Binding-site contacts:
Ligand atom C3 contacts residue ASN118 of chain 1.A at 3.8 Å.
Ligand atom C6 contacts residue PRO122 of chain 1.A at 4.4 Å (hydrophobic).
Ligand atom C8 contacts residue ASN118 of chain 1.A at 4.3 Å.
Ligand atom C5 contacts residue THR120 of chain 1.A at 3.8 Å.
Ligand atom O5 contacts residue THR120 of chain 1.A at 3.7 Å.
Ligand atom N2 contacts residue NAG1 of chain 1.J at 4.1 Å.
Ligand atom C7 contacts residue ASN118 of chain 1.A at 3.2 Å.
Ligand atom O3 contacts residue NAG1 of chain 1.J at 3.4 Å.
Ligand atom C7 contacts residue ILE156 of chain 1.A at 4.4 Å (hydrophobic).
Ligand atom C4 contacts residue ASN118 of chain 1.A at 4.2 Å.
Ligand atom C3 contacts residue THR120 of chain 1.A at 4.4 Å.
Ligand atom C8 contacts residue SER158 of chain 1.A at 3.8 Å.
Ligand atom C2 contacts residue ASN118 of chain 1.A at 2.4 Å.
Ligand atom O5 contacts residue ASN118 of chain 1.A at 2.4 Å (h-bond).
Ligand atom C8 contacts residue ILE156 of chain 1.A at 3.8 Å (hydrophobic).
Ligand atom N2 contacts residue ASN118 of chain 1.A at 2.8 Å (h-bond).
Ligand atom C6 contacts residue GLY121 of chain 1.A at 4.5 Å.
Ligand atom C1 contacts residue ASN118 of chain 1.A at 1.4 Å.
Ligand atom C6 contacts residue THR120 of chain 1.A at 4.2 Å.
Ligand atom O7 contacts residue HIS220 of chain 1.A at 3.5 Å (h-bond).
Ligand atom C8 contacts residue LEU161 of chain 1.A at 3.9 Å (hydrophobic).
Ligand atom N2 contacts residue THR120 of chain 1.A at 4.5 Å.
Ligand atom C3 contacts residue NAG1 of chain 1.J at 3.6 Å.
Ligand atom C5 contacts residue ASN118 of chain 1.A at 3.7 Å.
Ligand atom O7 contacts residue ASN118 of chain 1.A at 3.2 Å (h-bond).
Ligand atom C7 contacts residue HIS220 of chain 1.A at 4.4 Å.
Ligand atom C1 contacts residue THR120 of chain 1.A at 3.9 Å.
Ligand atom O7 contacts residue ILE156 of chain 1.A at 4.4 Å.

A protein and the small-molecule ligand that binds it are described below.
Small molecule (SMILES): CC(=O)N[C@@H]1[C@@H](O)[C@H](O)[C@@H](CO)O[C@H]1O

Sequence of chain 1.A:
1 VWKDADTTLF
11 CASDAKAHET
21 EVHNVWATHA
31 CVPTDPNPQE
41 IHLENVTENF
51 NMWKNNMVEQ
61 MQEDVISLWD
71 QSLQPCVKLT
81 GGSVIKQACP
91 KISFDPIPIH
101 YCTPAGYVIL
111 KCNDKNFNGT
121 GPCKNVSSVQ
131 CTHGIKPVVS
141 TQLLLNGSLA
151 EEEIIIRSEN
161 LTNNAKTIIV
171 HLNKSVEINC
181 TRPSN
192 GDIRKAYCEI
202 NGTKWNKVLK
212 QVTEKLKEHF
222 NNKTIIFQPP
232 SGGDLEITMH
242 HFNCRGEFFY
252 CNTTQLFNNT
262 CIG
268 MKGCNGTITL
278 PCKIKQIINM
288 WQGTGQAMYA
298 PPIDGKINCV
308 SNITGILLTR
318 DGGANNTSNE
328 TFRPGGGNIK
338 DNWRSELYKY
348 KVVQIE